Binding-site contacts:
Ligand atom C4 contacts residue ASN59 of chain 1.C at 4.2 Å.
Ligand atom O3 contacts residue ASN59 of chain 1.C at 4.3 Å.
Ligand atom C3 contacts residue ASN59 of chain 1.C at 3.9 Å.
Ligand atom C2 contacts residue ASN59 of chain 1.C at 2.7 Å.
Ligand atom C7 contacts residue THR61 of chain 1.C at 4.0 Å.
Ligand atom C1 contacts residue ASN59 of chain 1.C at 1.4 Å.
Ligand atom O7 contacts residue ASN59 of chain 1.C at 2.7 Å (h-bond).
Ligand atom C5 contacts residue ASN59 of chain 1.C at 3.5 Å.
Ligand atom N2 contacts residue ASN59 of chain 1.C at 3.5 Å (h-bond).
Ligand atom O5 contacts residue ASN59 of chain 1.C at 2.2 Å (h-bond).
Ligand atom C7 contacts residue ASN59 of chain 1.C at 3.7 Å.
Ligand atom O7 contacts residue THR61 of chain 1.C at 3.1 Å.

A small-molecule ligand and the protein it binds are described below.
Small molecule (SMILES): CC(=O)N[C@@H]1[C@@H](O)[C@H](O)[C@@H](CO)O[C@H]1O

Sequence of chain 1.C:
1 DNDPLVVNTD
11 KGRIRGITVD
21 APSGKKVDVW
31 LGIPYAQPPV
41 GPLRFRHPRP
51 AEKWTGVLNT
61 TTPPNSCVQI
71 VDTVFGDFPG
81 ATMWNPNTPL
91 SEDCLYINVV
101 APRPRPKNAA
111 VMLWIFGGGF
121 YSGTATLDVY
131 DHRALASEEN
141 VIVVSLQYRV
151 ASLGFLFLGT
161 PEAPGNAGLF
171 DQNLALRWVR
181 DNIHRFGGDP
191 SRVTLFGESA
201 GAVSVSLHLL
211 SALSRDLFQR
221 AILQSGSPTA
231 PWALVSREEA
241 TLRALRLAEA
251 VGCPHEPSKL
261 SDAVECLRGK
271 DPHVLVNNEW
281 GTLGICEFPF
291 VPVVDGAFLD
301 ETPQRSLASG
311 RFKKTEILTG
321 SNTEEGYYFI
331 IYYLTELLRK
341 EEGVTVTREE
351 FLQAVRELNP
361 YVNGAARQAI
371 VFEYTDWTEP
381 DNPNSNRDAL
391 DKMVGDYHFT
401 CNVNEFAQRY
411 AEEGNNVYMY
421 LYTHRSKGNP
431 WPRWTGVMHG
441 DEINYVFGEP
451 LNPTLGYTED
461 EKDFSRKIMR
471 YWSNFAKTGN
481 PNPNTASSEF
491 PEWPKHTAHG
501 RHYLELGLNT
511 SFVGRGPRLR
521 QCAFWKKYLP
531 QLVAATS